Sequence of chain 1.R:
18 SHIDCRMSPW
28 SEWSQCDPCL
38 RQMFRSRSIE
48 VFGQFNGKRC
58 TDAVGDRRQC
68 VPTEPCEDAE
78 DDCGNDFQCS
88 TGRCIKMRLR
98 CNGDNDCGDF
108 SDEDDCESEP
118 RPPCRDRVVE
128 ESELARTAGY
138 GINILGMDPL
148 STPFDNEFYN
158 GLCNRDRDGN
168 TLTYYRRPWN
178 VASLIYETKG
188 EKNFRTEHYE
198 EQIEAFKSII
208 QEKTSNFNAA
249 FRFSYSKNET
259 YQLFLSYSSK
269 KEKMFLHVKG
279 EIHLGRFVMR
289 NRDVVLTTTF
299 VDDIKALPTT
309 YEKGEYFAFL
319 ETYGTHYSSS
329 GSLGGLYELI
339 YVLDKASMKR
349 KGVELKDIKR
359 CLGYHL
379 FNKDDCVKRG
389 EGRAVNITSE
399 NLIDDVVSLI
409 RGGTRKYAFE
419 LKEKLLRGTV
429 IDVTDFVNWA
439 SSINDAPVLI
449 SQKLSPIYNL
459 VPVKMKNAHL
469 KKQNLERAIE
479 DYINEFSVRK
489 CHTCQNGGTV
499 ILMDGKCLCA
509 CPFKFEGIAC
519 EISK

Binding-site contacts:
Ligand atom C1 contacts residue TRP27 of chain 1.R at 1.5 Å (hydrophobic).
Ligand atom O5 contacts residue ARG42 of chain 1.R at 3.2 Å (salt-bridge).
Ligand atom C5 contacts residue ARG42 of chain 1.R at 3.8 Å.
Ligand atom C6 contacts residue ARG42 of chain 1.R at 3.7 Å.
Ligand atom C3 contacts residue TRP27 of chain 1.R at 3.9 Å (hydrophobic).
Ligand atom O5 contacts residue TRP27 of chain 1.R at 2.5 Å.
Ligand atom O2 contacts residue PRO26 of chain 1.R at 3.7 Å.
Ligand atom C4 contacts residue TRP27 of chain 1.R at 4.4 Å (hydrophobic).
Ligand atom C1 contacts residue ARG42 of chain 1.R at 3.9 Å.
Ligand atom O2 contacts residue TRP27 of chain 1.R at 3.0 Å.
Ligand atom C5 contacts residue TRP27 of chain 1.R at 3.8 Å (hydrophobic).
Ligand atom C2 contacts residue TRP27 of chain 1.R at 2.5 Å (hydrophobic).

The protein below binds the small molecule below.
Small molecule (SMILES): OC[C@H]1O[C@@H](O)[C@@H](O)[C@@H](O)[C@@H]1O